A small-molecule ligand and the protein it binds are described below.
Small molecule (SMILES): CC(=O)N[C@H]1[C@H](O[C@H]2[C@H](O)[C@@H](NC(C)=O)CO[C@@H]2CO)O[C@H](CO)[C@@H](O)[C@@H]1O

Sequence of chain 1.C:
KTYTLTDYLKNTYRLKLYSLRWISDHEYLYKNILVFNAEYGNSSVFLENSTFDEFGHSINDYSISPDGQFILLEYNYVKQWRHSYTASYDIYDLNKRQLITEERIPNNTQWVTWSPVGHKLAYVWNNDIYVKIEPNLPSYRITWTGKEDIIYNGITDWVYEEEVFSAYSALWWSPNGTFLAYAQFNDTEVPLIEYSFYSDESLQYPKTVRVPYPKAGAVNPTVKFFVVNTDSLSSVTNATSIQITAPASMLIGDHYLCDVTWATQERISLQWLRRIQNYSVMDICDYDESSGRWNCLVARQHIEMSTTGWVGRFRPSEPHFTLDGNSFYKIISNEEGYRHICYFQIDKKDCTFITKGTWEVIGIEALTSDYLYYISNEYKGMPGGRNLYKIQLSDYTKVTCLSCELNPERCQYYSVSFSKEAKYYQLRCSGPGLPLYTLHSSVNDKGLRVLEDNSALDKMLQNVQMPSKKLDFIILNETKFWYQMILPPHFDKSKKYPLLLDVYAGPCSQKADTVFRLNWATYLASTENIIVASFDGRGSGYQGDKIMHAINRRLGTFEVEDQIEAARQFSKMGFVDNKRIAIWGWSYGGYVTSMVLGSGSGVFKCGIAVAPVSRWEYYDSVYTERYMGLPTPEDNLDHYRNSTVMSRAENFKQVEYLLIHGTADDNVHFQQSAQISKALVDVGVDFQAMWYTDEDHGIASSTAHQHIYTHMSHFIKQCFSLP

Binding-site contacts:
Ligand atom C5 contacts residue THR205 of chain 1.C at 3.5 Å.
Ligand atom C6 contacts residue THR205 of chain 1.C at 3.7 Å.
Ligand atom C8 contacts residue GLN201 of chain 1.C at 4.2 Å.
Ligand atom O7 contacts residue GLN201 of chain 1.C at 3.7 Å.
Ligand atom O7 contacts residue THR205 of chain 1.C at 4.0 Å.
Ligand atom C1 contacts residue ILE168 of chain 1.C at 4.1 Å (hydrophobic).
Ligand atom C7 contacts residue ASN203 of chain 1.C at 3.4 Å.
Ligand atom O7 contacts residue LYS241 of chain 1.C at 3.4 Å (salt-bridge).
Ligand atom C5 contacts residue ASN203 of chain 1.C at 3.6 Å.
Ligand atom O5 contacts residue ASN203 of chain 1.C at 2.4 Å (h-bond).
Ligand atom C1 contacts residue ASN203 of chain 1.C at 1.4 Å.
Ligand atom C3 contacts residue ASN203 of chain 1.C at 3.9 Å.
Ligand atom C8 contacts residue GLU206 of chain 1.C at 3.5 Å.
Ligand atom C7 contacts residue GLU206 of chain 1.C at 4.5 Å.
Ligand atom O5 contacts residue THR205 of chain 1.C at 3.7 Å.
Ligand atom C7 contacts residue GLN201 of chain 1.C at 4.3 Å.
Ligand atom C2 contacts residue ASN203 of chain 1.C at 2.5 Å.
Ligand atom C1 contacts residue THR205 of chain 1.C at 3.6 Å.
Ligand atom N2 contacts residue ILE168 of chain 1.C at 3.7 Å.
Ligand atom C8 contacts residue THR162 of chain 1.C at 4.5 Å.
Ligand atom O7 contacts residue ASN203 of chain 1.C at 3.5 Å (h-bond).
Ligand atom C7 contacts residue ILE168 of chain 1.C at 3.9 Å (hydrophobic).
Ligand atom C4 contacts residue ASN203 of chain 1.C at 4.3 Å.
Ligand atom C8 contacts residue ILE168 of chain 1.C at 3.8 Å (hydrophobic).
Ligand atom N2 contacts residue ASN203 of chain 1.C at 3.0 Å (h-bond).